Binding-site contacts:
Ligand atom C1 contacts residue THR64 of chain 1.F at 3.8 Å.
Ligand atom C15 contacts residue ARG87 of chain 1.F at 4.0 Å.
Ligand atom C1 contacts residue ALA282 of chain 1.F at 4.0 Å (hydrophobic).
Ligand atom O4 contacts residue HIS92 of chain 1.F at 3.7 Å.
Ligand atom O2 contacts residue ASN89 of chain 1.F at 3.0 Å.
Ligand atom O1 contacts residue ASN89 of chain 1.F at 2.8 Å (h-bond).
Ligand atom C19 contacts residue GLY279 of chain 1.F at 3.7 Å.
Ligand atom O7 contacts residue ALA282 of chain 1.F at 3.2 Å.
Ligand atom C9 contacts residue TYR97 of chain 1.F at 3.6 Å (hydrophobic).
Ligand atom C2 contacts residue ASN89 of chain 1.F at 3.7 Å.
Ligand atom C7 contacts residue PRO67 of chain 1.F at 4.0 Å (hydrophobic).
Ligand atom O3 contacts residue LYS283 of chain 1.F at 3.1 Å.
Ligand atom O6 contacts residue OXL1 of chain 1.DA at 3.2 Å.
Ligand atom O7 contacts residue THR64 of chain 1.F at 4.0 Å.
Ligand atom O1 contacts residue ARG87 of chain 1.F at 3.5 Å (salt-bridge).
Ligand atom O2 contacts residue THR64 of chain 1.F at 3.5 Å.
Ligand atom C14 contacts residue ARG87 of chain 1.F at 4.0 Å.
Ligand atom C11 contacts residue PRO67 of chain 1.F at 3.7 Å (hydrophobic).
Ligand atom C15 contacts residue ASN89 of chain 1.F at 3.7 Å.
Ligand atom C13 contacts residue LYS283 of chain 1.F at 4.0 Å.
Ligand atom O7 contacts residue GLY279 of chain 1.F at 2.9 Å (h-bond).
Ligand atom C2 contacts residue THR64 of chain 1.F at 4.1 Å.
Ligand atom C19 contacts residue SER278 of chain 1.F at 3.5 Å.
Ligand atom S contacts residue GLY279 of chain 1.F at 3.7 Å.
Ligand atom C6 contacts residue HIS92 of chain 1.F at 3.6 Å.
Ligand atom O contacts residue GLY279 of chain 1.F at 3.5 Å.
Ligand atom O2 contacts residue ILE65 of chain 1.F at 3.7 Å.
Ligand atom C14 contacts residue ASN89 of chain 1.F at 3.3 Å.
Ligand atom O1 contacts residue THR64 of chain 1.F at 3.2 Å.
Ligand atom C1 contacts residue ASN89 of chain 1.F at 3.6 Å.
Ligand atom C5 contacts residue HIS92 of chain 1.F at 4.0 Å.
Ligand atom C7 contacts residue HIS92 of chain 1.F at 3.8 Å.
Ligand atom O4 contacts residue ASN89 of chain 1.F at 3.9 Å.
Ligand atom C12 contacts residue PRO67 of chain 1.F at 3.8 Å (hydrophobic).
Ligand atom S contacts residue ALA282 of chain 1.F at 4.0 Å.
Ligand atom C8 contacts residue TYR97 of chain 1.F at 3.5 Å (hydrophobic).
Ligand atom C10 contacts residue PRO67 of chain 1.F at 4.0 Å (hydrophobic).
Ligand atom O4 contacts residue HIS98 of chain 1.F at 4.0 Å.
Ligand atom C contacts residue ALA282 of chain 1.F at 4.0 Å (hydrophobic).
Ligand atom O7 contacts residue SER278 of chain 1.F at 2.9 Å.

Sequence of chain 1.F:
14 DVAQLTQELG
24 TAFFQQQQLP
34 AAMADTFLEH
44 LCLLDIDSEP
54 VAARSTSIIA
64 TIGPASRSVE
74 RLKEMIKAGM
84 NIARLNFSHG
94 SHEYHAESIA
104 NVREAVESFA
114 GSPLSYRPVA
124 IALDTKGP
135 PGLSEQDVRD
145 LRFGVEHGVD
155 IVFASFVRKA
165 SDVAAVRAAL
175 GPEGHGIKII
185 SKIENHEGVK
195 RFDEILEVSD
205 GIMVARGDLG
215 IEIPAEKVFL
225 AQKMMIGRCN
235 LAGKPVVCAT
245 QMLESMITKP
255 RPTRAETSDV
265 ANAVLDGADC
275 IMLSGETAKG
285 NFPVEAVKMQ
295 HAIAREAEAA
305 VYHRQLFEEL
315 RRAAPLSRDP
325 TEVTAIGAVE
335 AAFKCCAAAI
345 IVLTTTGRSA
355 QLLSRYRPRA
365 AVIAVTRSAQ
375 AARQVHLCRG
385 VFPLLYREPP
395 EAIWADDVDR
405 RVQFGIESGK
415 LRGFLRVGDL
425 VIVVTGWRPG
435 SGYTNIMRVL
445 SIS

The small molecule below binds the protein below.
Small molecule (SMILES): O=C1c2ccccc2C(=O)c2c1cc(S(=O)(=O)N1CCC(C(=O)O)CC1)c(O)c2O